Sequence of chain 1.A:
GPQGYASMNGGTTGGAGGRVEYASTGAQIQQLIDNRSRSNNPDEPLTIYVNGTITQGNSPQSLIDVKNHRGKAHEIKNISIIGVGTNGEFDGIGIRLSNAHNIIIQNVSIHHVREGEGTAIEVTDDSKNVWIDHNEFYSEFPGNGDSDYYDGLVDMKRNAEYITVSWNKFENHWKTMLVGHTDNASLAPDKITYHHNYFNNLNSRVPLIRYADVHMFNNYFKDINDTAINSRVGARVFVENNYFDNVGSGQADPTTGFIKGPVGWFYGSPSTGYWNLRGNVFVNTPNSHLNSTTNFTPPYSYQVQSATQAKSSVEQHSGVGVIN

Binding-site contacts:
Ligand atom O5 contacts residue ARG207 of chain 1.A at 3.3 Å (salt-bridge).
Ligand atom C6 contacts residue PRO256 of chain 1.A at 4.0 Å (hydrophobic).
Ligand atom O6A contacts residue PRO256 of chain 1.A at 4.0 Å.
Ligand atom C3 contacts residue ARG207 of chain 1.A at 4.2 Å.
Ligand atom O6A contacts residue TYR269 of chain 1.A at 3.8 Å.
Ligand atom C3 contacts residue TYR269 of chain 1.A at 3.8 Å (hydrophobic).
Ligand atom O4 contacts residue ARG207 of chain 1.A at 3.0 Å (salt-bridge).
Ligand atom C5 contacts residue LYS262 of chain 1.A at 3.7 Å.
Ligand atom O6B contacts residue LYS262 of chain 1.A at 2.9 Å (salt-bridge).
Ligand atom C2 contacts residue ARG207 of chain 1.A at 3.5 Å.
Ligand atom O6A contacts residue LEU210 of chain 1.A at 3.4 Å.
Ligand atom O4 contacts residue TYR269 of chain 1.A at 4.2 Å.
Ligand atom O6A contacts residue ASN205 of chain 1.A at 3.9 Å.
Ligand atom O3 contacts residue TYR269 of chain 1.A at 3.9 Å.
Ligand atom C6 contacts residue SER206 of chain 1.A at 3.6 Å.
Ligand atom O6A contacts residue ARG234 of chain 1.A at 2.7 Å (salt-bridge).
Ligand atom O6B contacts residue SER206 of chain 1.A at 2.8 Å (h-bond).
Ligand atom O6B contacts residue TYR269 of chain 1.A at 3.5 Å.
Ligand atom O2 contacts residue ASP228 of chain 1.A at 4.3 Å.
Ligand atom C6 contacts residue ARG234 of chain 1.A at 3.5 Å.
Ligand atom O6B contacts residue PRO256 of chain 1.A at 3.6 Å.
Ligand atom C4 contacts residue TYR269 of chain 1.A at 4.0 Å (hydrophobic).
Ligand atom O2 contacts residue ASP150 of chain 1.A at 4.2 Å.
Ligand atom C2 contacts residue ASP228 of chain 1.A at 4.2 Å.
Ligand atom C6 contacts residue ARG207 of chain 1.A at 4.3 Å.
Ligand atom O5 contacts residue ASP228 of chain 1.A at 3.7 Å.
Ligand atom C1 contacts residue LYS262 of chain 1.A at 3.3 Å.
Ligand atom C5 contacts residue TYR269 of chain 1.A at 4.0 Å (hydrophobic).
Ligand atom O5 contacts residue LYS262 of chain 1.A at 2.5 Å (salt-bridge).
Ligand atom C6 contacts residue TYR269 of chain 1.A at 4.0 Å (hydrophobic).
Ligand atom O5 contacts residue TYR269 of chain 1.A at 4.3 Å.
Ligand atom C6 contacts residue LYS262 of chain 1.A at 3.7 Å.
Ligand atom O6A contacts residue SER206 of chain 1.A at 3.8 Å.
Ligand atom C5 contacts residue ARG207 of chain 1.A at 4.0 Å.
Ligand atom O6B contacts residue ARG234 of chain 1.A at 2.8 Å (salt-bridge).
Ligand atom C1 contacts residue ARG207 of chain 1.A at 3.6 Å.
Ligand atom C1 contacts residue ASP228 of chain 1.A at 3.5 Å.
Ligand atom C4 contacts residue ARG207 of chain 1.A at 4.0 Å.
Ligand atom O6B contacts residue ARG212 of chain 1.A at 4.2 Å.
Ligand atom O6A contacts residue ARG207 of chain 1.A at 4.2 Å.

This protein binds this small molecule.
Small molecule (SMILES): O=C(O)[C@H]1O[C@H](O[C@@H]2[C@H](O)[C@@H](O)[C@@H](O[C@@H]3[C@H](O)[C@@H](O)CO[C@@H]3C(=O)O)O[C@@H]2C(=O)O)[C@H](O)[C@@H](O)[C@H]1O